This small molecule binds to this protein.
Small molecule (SMILES): OC[C@H]1O[C@@H](O)[C@H](O)[C@@H](O)[C@@H]1O

Sequence of chain 1.A:
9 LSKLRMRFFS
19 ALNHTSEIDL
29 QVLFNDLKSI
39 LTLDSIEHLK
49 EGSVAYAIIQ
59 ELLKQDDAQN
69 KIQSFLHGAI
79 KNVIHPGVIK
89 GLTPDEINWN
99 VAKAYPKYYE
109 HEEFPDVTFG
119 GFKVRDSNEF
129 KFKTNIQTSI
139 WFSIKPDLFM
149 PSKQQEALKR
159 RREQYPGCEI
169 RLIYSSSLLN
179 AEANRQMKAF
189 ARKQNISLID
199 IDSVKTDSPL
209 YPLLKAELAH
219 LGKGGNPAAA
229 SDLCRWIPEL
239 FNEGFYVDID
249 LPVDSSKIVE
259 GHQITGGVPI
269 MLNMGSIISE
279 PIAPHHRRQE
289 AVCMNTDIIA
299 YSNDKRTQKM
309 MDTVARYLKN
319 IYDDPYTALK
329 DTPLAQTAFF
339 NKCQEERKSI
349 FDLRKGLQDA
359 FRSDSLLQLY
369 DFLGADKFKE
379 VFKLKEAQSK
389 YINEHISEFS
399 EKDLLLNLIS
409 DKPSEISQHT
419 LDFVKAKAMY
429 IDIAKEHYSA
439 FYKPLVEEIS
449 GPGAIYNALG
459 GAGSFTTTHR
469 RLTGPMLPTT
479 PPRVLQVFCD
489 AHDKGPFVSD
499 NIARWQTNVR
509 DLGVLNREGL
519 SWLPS

Binding-site contacts:
Ligand atom O3 contacts residue UDP1 of chain 1.C at 4.0 Å.
Ligand atom C6 contacts residue TRP520 of chain 1.A at 3.9 Å (hydrophobic).
Ligand atom O3 contacts residue ASP295 of chain 1.A at 4.1 Å.
Ligand atom O1 contacts residue ASN293 of chain 1.A at 2.8 Å (h-bond).
Ligand atom C2 contacts residue THR294 of chain 1.A at 4.1 Å.
Ligand atom C5 contacts residue UDP1 of chain 1.C at 3.8 Å.
Ligand atom C1 contacts residue ASN293 of chain 1.A at 3.7 Å.
Ligand atom O2 contacts residue ASP295 of chain 1.A at 3.5 Å.
Ligand atom C6 contacts residue VAL444 of chain 1.A at 3.6 Å (hydrophobic).
Ligand atom O6 contacts residue VAL444 of chain 1.A at 3.6 Å.
Ligand atom O2 contacts residue ASN499 of chain 1.A at 3.3 Å (h-bond).
Ligand atom O3 contacts residue ASP246 of chain 1.A at 2.8 Å (salt-bridge).
Ligand atom O2 contacts residue ASN293 of chain 1.A at 2.9 Å (h-bond).
Ligand atom O4 contacts residue ASP230 of chain 1.A at 2.6 Å (salt-bridge).
Ligand atom C5 contacts residue TRP520 of chain 1.A at 4.0 Å (hydrophobic).
Ligand atom O1 contacts residue PRO450 of chain 1.A at 3.7 Å.
Ligand atom C4 contacts residue ASP230 of chain 1.A at 3.2 Å.
Ligand atom C1 contacts residue UDP1 of chain 1.C at 3.0 Å.
Ligand atom O6 contacts residue GLY449 of chain 1.A at 3.3 Å.
Ligand atom O4 contacts residue UDP1 of chain 1.C at 3.7 Å.
Ligand atom O1 contacts residue UDP1 of chain 1.C at 3.7 Å.
Ligand atom O2 contacts residue ASP246 of chain 1.A at 3.4 Å (salt-bridge).
Ligand atom C3 contacts residue UDP1 of chain 1.C at 3.6 Å.
Ligand atom C6 contacts residue ASP230 of chain 1.A at 3.4 Å.
Ligand atom O5 contacts residue PRO450 of chain 1.A at 3.6 Å.
Ligand atom C2 contacts residue ASN293 of chain 1.A at 3.5 Å.
Ligand atom C4 contacts residue ARG233 of chain 1.A at 3.9 Å.
Ligand atom O5 contacts residue UDP1 of chain 1.C at 3.7 Å.
Ligand atom O6 contacts residue ASP230 of chain 1.A at 2.6 Å (salt-bridge).
Ligand atom O6 contacts residue PRO450 of chain 1.A at 3.4 Å.
Ligand atom O3 contacts residue ARG233 of chain 1.A at 2.8 Å (salt-bridge).
Ligand atom C3 contacts residue ARG233 of chain 1.A at 3.9 Å.
Ligand atom O2 contacts residue MN1 of chain 1.B at 3.8 Å.
Ligand atom C1 contacts residue ASN499 of chain 1.A at 4.1 Å.
Ligand atom O4 contacts residue ALA226 of chain 1.A at 3.9 Å.
Ligand atom O4 contacts residue ARG233 of chain 1.A at 3.1 Å (salt-bridge).
Ligand atom O2 contacts residue UDP1 of chain 1.C at 2.7 Å (h-bond).
Ligand atom C3 contacts residue ASP246 of chain 1.A at 3.7 Å.
Ligand atom C2 contacts residue UDP1 of chain 1.C at 3.5 Å.
Ligand atom O1 contacts residue ASN499 of chain 1.A at 3.6 Å (h-bond).